A protein and the small-molecule ligand that binds it are described below.
Small molecule (SMILES): COc1cc2c(c(OC)c1OC)-c1ccc(OC)c(=O)cc1[C@@H](NC(=O)CS)CC2

Sequence of chain 28.D:
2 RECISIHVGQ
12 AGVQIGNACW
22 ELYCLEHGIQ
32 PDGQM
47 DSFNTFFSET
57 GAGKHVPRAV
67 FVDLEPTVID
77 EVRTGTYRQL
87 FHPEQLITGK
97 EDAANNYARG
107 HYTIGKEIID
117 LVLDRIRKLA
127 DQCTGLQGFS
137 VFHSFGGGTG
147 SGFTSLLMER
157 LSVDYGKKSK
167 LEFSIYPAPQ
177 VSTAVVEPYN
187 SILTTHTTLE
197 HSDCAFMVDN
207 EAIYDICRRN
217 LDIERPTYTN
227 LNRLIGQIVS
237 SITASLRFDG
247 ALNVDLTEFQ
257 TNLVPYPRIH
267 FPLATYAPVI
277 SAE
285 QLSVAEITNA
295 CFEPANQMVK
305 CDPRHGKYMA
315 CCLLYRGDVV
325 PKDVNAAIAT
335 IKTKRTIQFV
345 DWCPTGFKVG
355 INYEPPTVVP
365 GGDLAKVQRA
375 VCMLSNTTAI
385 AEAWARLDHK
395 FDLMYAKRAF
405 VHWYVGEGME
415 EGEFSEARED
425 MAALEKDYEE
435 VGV

Sequence of chain 28.E:
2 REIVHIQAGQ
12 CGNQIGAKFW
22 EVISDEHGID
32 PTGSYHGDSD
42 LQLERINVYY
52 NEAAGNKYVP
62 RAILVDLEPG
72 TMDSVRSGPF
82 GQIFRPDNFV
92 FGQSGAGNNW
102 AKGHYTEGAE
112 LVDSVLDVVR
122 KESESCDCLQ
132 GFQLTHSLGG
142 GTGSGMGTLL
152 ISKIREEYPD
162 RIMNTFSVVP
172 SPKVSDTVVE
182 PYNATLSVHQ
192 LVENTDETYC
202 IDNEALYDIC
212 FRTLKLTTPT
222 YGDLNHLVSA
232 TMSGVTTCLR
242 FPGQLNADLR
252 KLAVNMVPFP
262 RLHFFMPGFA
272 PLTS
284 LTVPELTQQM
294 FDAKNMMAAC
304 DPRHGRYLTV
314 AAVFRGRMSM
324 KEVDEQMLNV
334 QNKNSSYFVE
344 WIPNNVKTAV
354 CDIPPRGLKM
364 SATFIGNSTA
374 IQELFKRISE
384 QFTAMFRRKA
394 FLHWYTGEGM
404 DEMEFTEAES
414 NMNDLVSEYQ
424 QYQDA

Binding-site contacts:
Ligand atom C18 contacts residue VAL181 of chain 28.D at 3.8 Å (hydrophobic).
Ligand atom O5 contacts residue LYS350 of chain 28.E at 2.9 Å.
Ligand atom O1 contacts residue LEU253 of chain 28.E at 3.9 Å.
Ligand atom C8 contacts residue LEU253 of chain 28.E at 3.7 Å (hydrophobic).
Ligand atom C2 contacts residue ALA314 of chain 28.E at 3.8 Å (hydrophobic).
Ligand atom O1 contacts residue ALA314 of chain 28.E at 3.3 Å.
Ligand atom C19 contacts residue ASN256 of chain 28.E at 3.8 Å.
Ligand atom C5 contacts residue LEU253 of chain 28.E at 3.8 Å (hydrophobic).
Ligand atom O3 contacts residue ALA248 of chain 28.E at 3.2 Å.
Ligand atom C9 contacts residue LEU253 of chain 28.E at 3.8 Å (hydrophobic).
Ligand atom C5 contacts residue ALA248 of chain 28.E at 3.8 Å (hydrophobic).
Ligand atom C6 contacts residue LEU240 of chain 28.E at 3.7 Å (hydrophobic).
Ligand atom C4 contacts residue ILE368 of chain 28.E at 3.3 Å (hydrophobic).
Ligand atom C6 contacts residue CYS239 of chain 28.E at 3.8 Å (hydrophobic).
Ligand atom C20 contacts residue LEU253 of chain 28.E at 3.9 Å (hydrophobic).
Ligand atom C12 contacts residue LEU246 of chain 28.E at 3.8 Å (hydrophobic).
Ligand atom C17 contacts residue LYS350 of chain 28.E at 3.9 Å.
Ligand atom C5 contacts residue CYS239 of chain 28.E at 3.8 Å (hydrophobic).
Ligand atom C7 contacts residue LEU253 of chain 28.E at 3.9 Å (hydrophobic).
Ligand atom O6 contacts residue VAL181 of chain 28.D at 3.1 Å.
Ligand atom O5 contacts residue THR179 of chain 28.D at 3.9 Å.
Ligand atom C17 contacts residue ASN256 of chain 28.E at 3.8 Å.
Ligand atom O3 contacts residue CYS239 of chain 28.E at 3.2 Å (h-bond).
Ligand atom S1 contacts residue THR179 of chain 28.D at 3.8 Å.
Ligand atom C6 contacts residue VAL236 of chain 28.E at 3.8 Å (hydrophobic).
Ligand atom C16 contacts residue LYS350 of chain 28.E at 3.4 Å.
Ligand atom C22 contacts residue LEU253 of chain 28.E at 3.4 Å (hydrophobic).
Ligand atom O5 contacts residue VAL181 of chain 28.D at 3.8 Å.
Ligand atom C18 contacts residue VAL313 of chain 28.E at 3.3 Å (hydrophobic).
Ligand atom C3 contacts residue LEU253 of chain 28.E at 3.6 Å (hydrophobic).
Ligand atom S1 contacts residue SER178 of chain 28.D at 3.1 Å.
Ligand atom O4 contacts residue LEU246 of chain 28.E at 3.8 Å.
Ligand atom O6 contacts residue ASN256 of chain 28.E at 3.6 Å.
Ligand atom C18 contacts residue MET257 of chain 28.E at 3.5 Å (hydrophobic).
Ligand atom C1 contacts residue LEU253 of chain 28.E at 3.4 Å (hydrophobic).
Ligand atom O2 contacts residue CYS239 of chain 28.E at 3.1 Å (h-bond).
Ligand atom C3 contacts residue CYS239 of chain 28.E at 3.7 Å (hydrophobic).
Ligand atom O5 contacts residue ALA180 of chain 28.D at 3.7 Å.
Ligand atom C7 contacts residue ALA248 of chain 28.E at 3.3 Å (hydrophobic).
Ligand atom C4 contacts residue VAL236 of chain 28.E at 3.8 Å (hydrophobic).